This protein binds this small molecule.
Small molecule (SMILES): CC(=O)N[C@H]1[C@H](O[C@H]2[C@H](O)[C@@H](NC(C)=O)CO[C@@H]2CO[C@@H]2O[C@@H](C)[C@@H](O)[C@@H](O)[C@@H]2O)O[C@H](CO)[C@@H](O[C@@H]2O[C@H](CO[C@@H]3O[C@H](CO)[C@@H](O)[C@H](O)[C@@H]3O[C@H]3O[C@H](CO)[C@@H](O[C@H]4O[C@H](CO)[C@@H](O)[C@@H](O)[C@H]4O)[C@@H](O)[C@H]3NC(C)=O)[C@@H](O)[C@H](O[C@H]3O[C@H](CO)[C@@H](O)[C@H](O)[C@@H]3O)[C@@H]2O)[C@@H]1O

Binding-site contacts:
Ligand atom C1 contacts residue ARG52 of chain 3.A at 3.4 Å.
Ligand atom C2 contacts residue ARG52 of chain 3.A at 3.3 Å.
Ligand atom C6 contacts residue ARG52 of chain 3.A at 3.1 Å.
Ligand atom C6 contacts residue LEU60 of chain 3.A at 3.8 Å (hydrophobic).
Ligand atom O4 contacts residue ARG52 of chain 3.A at 3.6 Å (salt-bridge).
Ligand atom O2 contacts residue ARG63 of chain 3.A at 2.8 Å (salt-bridge).
Ligand atom C6 contacts residue ARG62 of chain 3.A at 3.8 Å.
Ligand atom O5 contacts residue ASN95 of chain 3.A at 2.5 Å (h-bond).
Ligand atom O5 contacts residue ARG52 of chain 3.A at 3.4 Å.
Ligand atom O7 contacts residue GLU64 of chain 3.A at 3.6 Å.
Ligand atom O7 contacts residue ASN95 of chain 3.A at 3.5 Å (h-bond).
Ligand atom C6 contacts residue ALA71 of chain 3.A at 3.8 Å (hydrophobic).
Ligand atom C6 contacts residue VAL51 of chain 3.A at 3.0 Å (hydrophobic).
Ligand atom C3 contacts residue ARG63 of chain 3.A at 3.1 Å.
Ligand atom C1 contacts residue ARG52 of chain 3.A at 3.5 Å.
Ligand atom C5 contacts residue ASN95 of chain 3.A at 3.8 Å.
Ligand atom C1 contacts residue ASN95 of chain 3.A at 1.5 Å.
Ligand atom C5 contacts residue ALA71 of chain 3.A at 3.6 Å (hydrophobic).
Ligand atom C6 contacts residue ARG67 of chain 3.A at 3.6 Å.
Ligand atom C4 contacts residue ARG63 of chain 3.A at 3.5 Å.
Ligand atom O2 contacts residue VAL69 of chain 3.A at 3.4 Å.
Ligand atom C6 contacts residue ARG52 of chain 3.A at 3.1 Å.
Ligand atom C2 contacts residue ARG63 of chain 3.A at 3.1 Å.
Ligand atom O2 contacts residue ARG52 of chain 3.A at 3.7 Å.
Ligand atom C3 contacts residue VAL69 of chain 3.A at 3.4 Å (hydrophobic).
Ligand atom C5 contacts residue VAL69 of chain 3.A at 3.4 Å (hydrophobic).
Ligand atom C7 contacts residue ASN95 of chain 3.A at 3.3 Å.
Ligand atom C8 contacts residue PRO65 of chain 3.A at 3.7 Å (hydrophobic).
Ligand atom C5 contacts residue ARG52 of chain 3.A at 3.6 Å.
Ligand atom C8 contacts residue ASN95 of chain 3.A at 3.3 Å.
Ligand atom N2 contacts residue VAL69 of chain 3.A at 3.4 Å (h-bond).
Ligand atom N2 contacts residue ASN95 of chain 3.A at 3.0 Å (h-bond).
Ligand atom C2 contacts residue ASN95 of chain 3.A at 2.5 Å.
Ligand atom O4 contacts residue ARG63 of chain 3.A at 2.7 Å (salt-bridge).
Ligand atom O3 contacts residue ARG63 of chain 3.A at 2.6 Å (salt-bridge).
Ligand atom C1 contacts residue ARG63 of chain 3.A at 3.4 Å.
Ligand atom C6 contacts residue VAL69 of chain 3.A at 3.6 Å (hydrophobic).
Ligand atom C5 contacts residue ARG62 of chain 3.A at 3.6 Å.
Ligand atom O4 contacts residue ARG52 of chain 3.A at 3.3 Å (salt-bridge).
Ligand atom O5 contacts residue ARG67 of chain 3.A at 3.4 Å (salt-bridge).

Sequence of chain 3.A:
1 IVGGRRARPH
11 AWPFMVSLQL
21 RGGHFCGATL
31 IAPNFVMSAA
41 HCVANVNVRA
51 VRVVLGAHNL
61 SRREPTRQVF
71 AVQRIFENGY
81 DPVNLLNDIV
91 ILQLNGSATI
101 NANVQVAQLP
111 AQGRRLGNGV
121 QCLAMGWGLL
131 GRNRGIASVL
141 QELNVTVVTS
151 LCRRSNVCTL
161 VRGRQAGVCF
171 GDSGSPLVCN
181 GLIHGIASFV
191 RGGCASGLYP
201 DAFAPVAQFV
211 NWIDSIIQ